Sequence of chain 1.A:
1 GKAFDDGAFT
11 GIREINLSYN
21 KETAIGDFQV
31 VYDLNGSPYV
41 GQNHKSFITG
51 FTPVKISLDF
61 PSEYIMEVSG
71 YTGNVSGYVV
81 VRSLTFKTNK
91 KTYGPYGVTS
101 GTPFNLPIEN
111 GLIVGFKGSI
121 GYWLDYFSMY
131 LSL

The small molecule below binds the protein below.
Small molecule (SMILES): CO[C@H]1O[C@H](CO)[C@H](O)[C@H](O)[C@H]1NC(C)=O

Binding-site contacts:
Ligand atom O4 contacts residue GLY1 of chain 1.A at 2.6 Å (h-bond).
Ligand atom O1 contacts residue TYR122 of chain 1.A at 4.1 Å.
Ligand atom O3 contacts residue GLY1 of chain 1.A at 2.5 Å (h-bond).
Ligand atom C5 contacts residue TYR122 of chain 1.A at 4.2 Å (hydrophobic).
Ligand atom O6 contacts residue VAL80 of chain 1.A at 3.8 Å.
Ligand atom C6 contacts residue TRP123 of chain 1.A at 4.0 Å (hydrophobic).
Ligand atom C5 contacts residue TYR78 of chain 1.A at 3.8 Å (hydrophobic).
Ligand atom C3 contacts residue TYR78 of chain 1.A at 4.1 Å (hydrophobic).
Ligand atom O1 contacts residue TYR78 of chain 1.A at 3.5 Å (h-bond).
Ligand atom O6 contacts residue TYR122 of chain 1.A at 3.3 Å (h-bond).
Ligand atom C1 contacts residue TYR122 of chain 1.A at 4.0 Å (hydrophobic).
Ligand atom C3 contacts residue GLY1 of chain 1.A at 3.3 Å.
Ligand atom C4 contacts residue TYR78 of chain 1.A at 4.1 Å (hydrophobic).
Ligand atom O6 contacts residue GLY121 of chain 1.A at 3.8 Å.
Ligand atom C4 contacts residue GLY121 of chain 1.A at 4.5 Å.
Ligand atom C6 contacts residue TYR122 of chain 1.A at 3.8 Å (hydrophobic).
Ligand atom O6 contacts residue TRP123 of chain 1.A at 2.9 Å (h-bond).
Ligand atom O6 contacts residue ASP125 of chain 1.A at 2.7 Å (salt-bridge).
Ligand atom O4 contacts residue GLY121 of chain 1.A at 3.4 Å.
Ligand atom N2 contacts residue GLY1 of chain 1.A at 4.2 Å.
Ligand atom C6 contacts residue ASP125 of chain 1.A at 3.0 Å.
Ligand atom C6 contacts residue VAL80 of chain 1.A at 4.1 Å (hydrophobic).
Ligand atom C4 contacts residue GLY1 of chain 1.A at 3.5 Å.
Ligand atom C1 contacts residue GLY121 of chain 1.A at 4.4 Å.
Ligand atom C5 contacts residue ASP125 of chain 1.A at 3.7 Å.
Ligand atom C5 contacts residue GLY121 of chain 1.A at 4.4 Å.
Ligand atom O4 contacts residue ASP125 of chain 1.A at 2.6 Å (salt-bridge).
Ligand atom C7 contacts residue PHE47 of chain 1.A at 4.1 Å (hydrophobic).
Ligand atom O5 contacts residue TYR122 of chain 1.A at 3.3 Å (h-bond).
Ligand atom C4 contacts residue ASP125 of chain 1.A at 3.2 Å.
Ligand atom CM contacts residue TYR122 of chain 1.A at 3.6 Å (hydrophobic).
Ligand atom C7 contacts residue GLY1 of chain 1.A at 4.0 Å.
Ligand atom C2 contacts residue PHE47 of chain 1.A at 4.3 Å (hydrophobic).
Ligand atom C2 contacts residue GLY1 of chain 1.A at 3.6 Å.
Ligand atom O7 contacts residue GLY1 of chain 1.A at 3.4 Å (h-bond).
Ligand atom O7 contacts residue PHE47 of chain 1.A at 3.3 Å.
Ligand atom O5 contacts residue GLY121 of chain 1.A at 3.8 Å.
Ligand atom C6 contacts residue TYR78 of chain 1.A at 4.1 Å (hydrophobic).
Ligand atom C6 contacts residue GLY121 of chain 1.A at 4.4 Å.
Ligand atom CM contacts residue TYR78 of chain 1.A at 3.4 Å (hydrophobic).